This small molecule binds to this protein.
Small molecule (SMILES): CC(=O)N[C@@H]1[C@@H](O)[C@H](O)[C@@H](CO)O[C@H]1O

Binding-site contacts:
Ligand atom O6 contacts residue LEU53 of chain 1.A at 3.8 Å.
Ligand atom N2 contacts residue ASN48 of chain 1.A at 3.2 Å (h-bond).
Ligand atom O5 contacts residue LEU53 of chain 1.A at 4.1 Å.
Ligand atom C1 contacts residue ASN48 of chain 1.A at 1.4 Å.
Ligand atom C5 contacts residue ASN48 of chain 1.A at 3.5 Å.
Ligand atom C7 contacts residue ASN48 of chain 1.A at 4.1 Å.
Ligand atom C3 contacts residue ASN48 of chain 1.A at 3.9 Å.
Ligand atom C2 contacts residue ASN48 of chain 1.A at 2.6 Å.
Ligand atom O5 contacts residue ASN48 of chain 1.A at 2.2 Å (h-bond).
Ligand atom C4 contacts residue ASN48 of chain 1.A at 4.2 Å.
Ligand atom O7 contacts residue ASN48 of chain 1.A at 4.0 Å.

Sequence of chain 1.A:
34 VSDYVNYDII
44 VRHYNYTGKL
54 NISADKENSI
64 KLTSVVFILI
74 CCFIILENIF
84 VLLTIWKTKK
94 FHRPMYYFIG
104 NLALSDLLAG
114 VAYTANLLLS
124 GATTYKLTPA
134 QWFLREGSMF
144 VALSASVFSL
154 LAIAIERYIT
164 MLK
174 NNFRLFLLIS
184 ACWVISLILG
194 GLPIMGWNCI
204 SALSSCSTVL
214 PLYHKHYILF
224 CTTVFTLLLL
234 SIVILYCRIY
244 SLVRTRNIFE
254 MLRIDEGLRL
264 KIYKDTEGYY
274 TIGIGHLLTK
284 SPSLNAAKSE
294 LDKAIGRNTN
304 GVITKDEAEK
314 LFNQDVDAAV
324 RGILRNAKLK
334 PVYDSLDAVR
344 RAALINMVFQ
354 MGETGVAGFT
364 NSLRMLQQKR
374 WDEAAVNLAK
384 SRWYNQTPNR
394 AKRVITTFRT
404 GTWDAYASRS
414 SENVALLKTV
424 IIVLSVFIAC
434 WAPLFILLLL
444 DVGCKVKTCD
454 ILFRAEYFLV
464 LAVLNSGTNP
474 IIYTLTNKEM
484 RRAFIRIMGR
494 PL